Binding-site contacts:
Ligand atom O6 contacts residue ARG149 of chain 1.D at 4.1 Å.
Ligand atom O5 contacts residue ASN146 of chain 1.D at 4.0 Å.
Ligand atom C1 contacts residue ASN146 of chain 1.D at 3.6 Å.

A protein and the small-molecule ligand that binds it are described below.
Small molecule (SMILES): CC(=O)N[C@@H]1[C@@H](O)[C@H](O)[C@@H](CO)O[C@H]1O

Sequence of chain 1.D:
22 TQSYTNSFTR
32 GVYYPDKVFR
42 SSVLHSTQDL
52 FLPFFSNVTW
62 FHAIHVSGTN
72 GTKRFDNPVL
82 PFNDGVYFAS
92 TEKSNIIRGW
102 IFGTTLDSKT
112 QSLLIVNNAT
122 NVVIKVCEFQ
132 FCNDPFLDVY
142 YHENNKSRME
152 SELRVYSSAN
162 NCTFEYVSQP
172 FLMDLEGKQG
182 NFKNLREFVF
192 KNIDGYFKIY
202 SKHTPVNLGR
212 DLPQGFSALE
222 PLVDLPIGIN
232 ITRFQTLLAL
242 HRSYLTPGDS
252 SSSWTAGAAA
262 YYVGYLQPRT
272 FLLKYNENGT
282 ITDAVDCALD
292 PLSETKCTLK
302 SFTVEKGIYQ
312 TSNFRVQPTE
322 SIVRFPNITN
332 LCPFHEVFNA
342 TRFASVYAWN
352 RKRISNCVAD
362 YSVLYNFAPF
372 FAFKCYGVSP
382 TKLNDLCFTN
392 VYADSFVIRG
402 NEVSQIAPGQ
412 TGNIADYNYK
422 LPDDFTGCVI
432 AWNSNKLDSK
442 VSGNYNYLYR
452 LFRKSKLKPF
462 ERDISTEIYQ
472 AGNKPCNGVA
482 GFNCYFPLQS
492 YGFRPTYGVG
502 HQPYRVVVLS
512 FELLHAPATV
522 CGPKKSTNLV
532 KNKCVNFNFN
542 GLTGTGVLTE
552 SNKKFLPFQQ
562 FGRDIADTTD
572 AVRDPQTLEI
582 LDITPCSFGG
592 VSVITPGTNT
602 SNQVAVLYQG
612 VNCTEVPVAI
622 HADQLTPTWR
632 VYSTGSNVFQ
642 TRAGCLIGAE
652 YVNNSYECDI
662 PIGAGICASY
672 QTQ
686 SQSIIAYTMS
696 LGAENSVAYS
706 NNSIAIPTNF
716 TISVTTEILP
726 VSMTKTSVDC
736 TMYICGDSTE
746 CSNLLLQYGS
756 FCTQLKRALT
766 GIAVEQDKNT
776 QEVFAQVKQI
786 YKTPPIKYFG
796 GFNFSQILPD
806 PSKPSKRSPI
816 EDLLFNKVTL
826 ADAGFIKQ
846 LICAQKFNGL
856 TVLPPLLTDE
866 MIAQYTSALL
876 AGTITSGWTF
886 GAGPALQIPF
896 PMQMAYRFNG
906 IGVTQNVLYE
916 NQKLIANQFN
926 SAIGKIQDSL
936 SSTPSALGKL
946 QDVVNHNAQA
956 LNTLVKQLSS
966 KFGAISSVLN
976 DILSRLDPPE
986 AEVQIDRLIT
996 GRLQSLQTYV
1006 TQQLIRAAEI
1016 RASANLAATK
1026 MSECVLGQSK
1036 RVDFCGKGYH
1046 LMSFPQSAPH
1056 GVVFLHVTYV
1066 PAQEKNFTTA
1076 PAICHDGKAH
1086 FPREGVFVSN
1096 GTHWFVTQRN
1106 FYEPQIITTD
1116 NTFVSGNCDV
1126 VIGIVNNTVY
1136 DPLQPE